Sequence of chain 4.C:
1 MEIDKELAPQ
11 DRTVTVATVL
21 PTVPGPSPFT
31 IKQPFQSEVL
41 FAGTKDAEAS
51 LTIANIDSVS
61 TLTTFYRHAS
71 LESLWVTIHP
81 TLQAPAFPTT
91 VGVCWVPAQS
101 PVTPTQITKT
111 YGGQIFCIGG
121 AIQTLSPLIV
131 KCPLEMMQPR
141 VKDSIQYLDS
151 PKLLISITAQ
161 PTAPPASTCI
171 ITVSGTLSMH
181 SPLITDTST

This protein binds this small molecule.
Small molecule (SMILES): Nc1ccn([C@@H]2O[C@H](CO[P](=O)(O)O[C@H]3[C@@H](O)[C@H](n4ccc(N)nc4=O)O[C@@H]3CO[P](=O)(O)O[C@H]3[C@@H](O)[C@H](n4ccc(N)nc4=O)O[C@@H]3CO)[C@@H](O)[C@H]2O)c(=O)n1

Sequence of chain 3.D:
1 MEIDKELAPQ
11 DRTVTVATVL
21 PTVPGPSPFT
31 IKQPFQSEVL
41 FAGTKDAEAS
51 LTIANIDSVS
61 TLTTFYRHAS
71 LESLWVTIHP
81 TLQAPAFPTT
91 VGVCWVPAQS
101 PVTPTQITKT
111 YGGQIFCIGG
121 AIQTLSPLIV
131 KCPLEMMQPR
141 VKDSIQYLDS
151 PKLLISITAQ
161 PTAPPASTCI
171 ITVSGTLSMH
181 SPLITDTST

Binding-site contacts:
Ligand atom OP1 contacts residue THR176 of chain 4.C at 3.4 Å (h-bond).
Ligand atom O2' contacts residue THR13 of chain 3.D at 3.8 Å.
Ligand atom C2 contacts residue ARG12 of chain 3.D at 4.5 Å.
Ligand atom C4' contacts residue TRP75 of chain 4.C at 4.5 Å (hydrophobic).
Ligand atom O2' contacts residue VAL14 of chain 3.D at 4.3 Å.
Ligand atom O5' contacts residue ARG12 of chain 3.D at 4.1 Å.
Ligand atom O2' contacts residue ASP11 of chain 3.D at 3.5 Å.
Ligand atom C4' contacts residue ARG12 of chain 3.D at 3.6 Å.
Ligand atom O2 contacts residue ARG12 of chain 3.D at 3.6 Å.
Ligand atom C1' contacts residue ARG12 of chain 3.D at 3.9 Å.
Ligand atom O4' contacts residue ARG12 of chain 3.D at 4.0 Å.
Ligand atom P contacts residue TRP75 of chain 4.C at 4.3 Å.
Ligand atom OP2 contacts residue SER73 of chain 4.C at 4.0 Å.
Ligand atom OP1 contacts residue TYR111 of chain 3.D at 3.6 Å (h-bond).
Ligand atom C5' contacts residue ARG12 of chain 3.D at 4.3 Å.
Ligand atom O3' contacts residue TRP75 of chain 4.C at 3.6 Å.
Ligand atom O2' contacts residue TYR111 of chain 3.D at 4.3 Å.
Ligand atom O5' contacts residue TYR111 of chain 3.D at 4.4 Å.
Ligand atom OP1 contacts residue SER73 of chain 4.C at 3.2 Å (h-bond).
Ligand atom O3' contacts residue THR13 of chain 3.D at 4.4 Å.
Ligand atom C5' contacts residue LYS131 of chain 4.C at 4.2 Å.
Ligand atom P contacts residue TYR111 of chain 3.D at 4.5 Å.
Ligand atom P contacts residue SER73 of chain 4.C at 4.1 Å.
Ligand atom O2' contacts residue ARG12 of chain 3.D at 3.6 Å.
Ligand atom OP1 contacts residue TRP75 of chain 4.C at 3.9 Å.
Ligand atom OP1 contacts residue VAL14 of chain 3.D at 3.4 Å.
Ligand atom O5' contacts residue LYS131 of chain 4.C at 3.3 Å.